This small molecule binds to this protein.
Small molecule (SMILES): COc1cc(F)ccc1-c1ccnc2nc([C@@H]3CC[C@@H](NC(C)=O)C3)[nH]c12

Binding-site contacts:
Ligand atom C3 contacts residue ASP109 of chain 1.A at 3.1 Å.
Ligand atom C19 contacts residue ALA153 of chain 1.A at 3.5 Å (hydrophobic).
Ligand atom C19 contacts residue ALA166 of chain 1.A at 3.5 Å (hydrophobic).
Ligand atom C19 contacts residue ASN154 of chain 1.A at 3.6 Å.
Ligand atom C11 contacts residue LEU156 of chain 1.A at 3.6 Å (hydrophobic).
Ligand atom N2 contacts residue LEU156 of chain 1.A at 3.5 Å.
Ligand atom C6 contacts residue CYS106 of chain 1.A at 3.8 Å (hydrophobic).
Ligand atom C4 contacts residue LEU156 of chain 1.A at 3.8 Å (hydrophobic).
Ligand atom C3 contacts residue GLU107 of chain 1.A at 3.6 Å.
Ligand atom F contacts residue ASP167 of chain 1.A at 3.4 Å.
Ligand atom C8 contacts residue LEU156 of chain 1.A at 3.6 Å (hydrophobic).
Ligand atom C contacts residue GLN27 of chain 1.A at 3.8 Å.
Ligand atom C1 contacts residue ILE25 of chain 1.A at 3.8 Å (hydrophobic).
Ligand atom C11 contacts residue ALA46 of chain 1.A at 3.7 Å (hydrophobic).
Ligand atom C10 contacts residue LEU156 of chain 1.A at 3.7 Å (hydrophobic).
Ligand atom N3 contacts residue PHE105 of chain 1.A at 3.6 Å.
Ligand atom C11 contacts residue ASP104 of chain 1.A at 3.4 Å.
Ligand atom C4 contacts residue ASP109 of chain 1.A at 3.6 Å.
Ligand atom C7 contacts residue ILE25 of chain 1.A at 3.7 Å (hydrophobic).
Ligand atom C contacts residue ILE25 of chain 1.A at 3.8 Å (hydrophobic).
Ligand atom C12 contacts residue CYS106 of chain 1.A at 3.7 Å (hydrophobic).
Ligand atom N2 contacts residue ASP104 of chain 1.A at 3.8 Å.
Ligand atom C10 contacts residue ALA46 of chain 1.A at 3.7 Å (hydrophobic).
Ligand atom O contacts residue ILE25 of chain 1.A at 3.8 Å.
Ligand atom C6 contacts residue PHE105 of chain 1.A at 3.6 Å (hydrophobic).
Ligand atom C9 contacts residue LEU156 of chain 1.A at 3.8 Å (hydrophobic).
Ligand atom C2 contacts residue GLU107 of chain 1.A at 3.5 Å.
Ligand atom C12 contacts residue LEU156 of chain 1.A at 3.5 Å (hydrophobic).
Ligand atom C15 contacts residue VAL33 of chain 1.A at 3.8 Å (hydrophobic).
Ligand atom N3 contacts residue CYS106 of chain 1.A at 2.8 Å (h-bond).
Ligand atom C6 contacts residue GLU107 of chain 1.A at 3.8 Å.
Ligand atom C17 contacts residue ASP167 of chain 1.A at 3.8 Å.
Ligand atom C7 contacts residue CYS106 of chain 1.A at 3.8 Å (hydrophobic).
Ligand atom N2 contacts residue CYS106 of chain 1.A at 3.2 Å (h-bond).
Ligand atom O1 contacts residue LEU156 of chain 1.A at 3.7 Å.
Ligand atom N2 contacts residue PHE105 of chain 1.A at 3.8 Å.
Ligand atom N1 contacts residue ILE25 of chain 1.A at 3.8 Å.
Ligand atom O1 contacts residue ALA166 of chain 1.A at 3.7 Å.
Ligand atom F contacts residue LYS48 of chain 1.A at 3.3 Å.
Ligand atom C4 contacts residue HIS108 of chain 1.A at 3.8 Å.

Sequence of chain 1.A:
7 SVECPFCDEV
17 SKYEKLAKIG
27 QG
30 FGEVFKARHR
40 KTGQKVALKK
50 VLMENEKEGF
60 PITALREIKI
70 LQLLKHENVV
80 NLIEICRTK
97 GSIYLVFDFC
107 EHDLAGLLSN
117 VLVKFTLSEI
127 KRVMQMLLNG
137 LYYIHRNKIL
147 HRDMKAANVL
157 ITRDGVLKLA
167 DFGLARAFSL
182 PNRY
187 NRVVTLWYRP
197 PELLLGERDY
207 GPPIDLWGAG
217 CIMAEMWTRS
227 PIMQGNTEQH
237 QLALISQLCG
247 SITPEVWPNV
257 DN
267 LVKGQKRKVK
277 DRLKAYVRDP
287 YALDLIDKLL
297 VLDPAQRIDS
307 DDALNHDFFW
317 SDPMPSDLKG